The protein below binds the small molecule below.
Small molecule (SMILES): [H]/N=C(/N)NC(=O)c1nc(-c2cnc(OC)nc2)c(N2CCCCCC2)nc1N

Binding-site contacts:
Ligand atom C2 contacts residue TRP218 of chain 1.A at 4.0 Å (hydrophobic).
Ligand atom C14 contacts residue ARG220 of chain 1.A at 4.0 Å.
Ligand atom C5 contacts residue GLN195 of chain 1.A at 4.0 Å.
Ligand atom N1 contacts residue CYS222 of chain 1.A at 3.7 Å.
Ligand atom N2 contacts residue GLY229 of chain 1.A at 3.5 Å.
Ligand atom C1 contacts residue GLY219 of chain 1.A at 3.9 Å.
Ligand atom C2 contacts residue GLY219 of chain 1.A at 4.0 Å.
Ligand atom N8 contacts residue ARG220 of chain 1.A at 3.4 Å (salt-bridge).
Ligand atom N3 contacts residue SER193 of chain 1.A at 3.7 Å.
Ligand atom N2 contacts residue ASP192 of chain 1.A at 3.4 Å (salt-bridge).
Ligand atom N1 contacts residue SER193 of chain 1.A at 3.6 Å (h-bond).
Ligand atom O1 contacts residue SER193 of chain 1.A at 3.9 Å.
Ligand atom C11 contacts residue GLN195 of chain 1.A at 3.5 Å.
Ligand atom C2 contacts residue CYS194 of chain 1.A at 3.9 Å (hydrophobic).
Ligand atom N4 contacts residue SER217 of chain 1.A at 3.5 Å (h-bond).
Ligand atom N6 contacts residue GLN195 of chain 1.A at 3.9 Å.
Ligand atom N7 contacts residue GLY219 of chain 1.A at 4.0 Å.
Ligand atom N2 contacts residue TRP218 of chain 1.A at 4.0 Å.
Ligand atom N4 contacts residue TRP218 of chain 1.A at 4.0 Å.
Ligand atom N1 contacts residue ASP192 of chain 1.A at 2.9 Å (salt-bridge).
Ligand atom N2 contacts residue SER193 of chain 1.A at 2.7 Å (h-bond).
Ligand atom C16 contacts residue GLN195 of chain 1.A at 3.8 Å.
Ligand atom N7 contacts residue GLN195 of chain 1.A at 3.9 Å.
Ligand atom C17 contacts residue ARG220 of chain 1.A at 3.9 Å.
Ligand atom N1 contacts residue GLY219 of chain 1.A at 3.8 Å.
Ligand atom C3 contacts residue CYS194 of chain 1.A at 4.0 Å (hydrophobic).
Ligand atom N4 contacts residue SER198 of chain 1.A at 2.7 Å (h-bond).
Ligand atom C3 contacts residue GLN195 of chain 1.A at 4.0 Å.
Ligand atom C14 contacts residue GLY219 of chain 1.A at 3.8 Å.
Ligand atom O1 contacts residue CYS194 of chain 1.A at 3.9 Å.
Ligand atom N8 contacts residue GLY221 of chain 1.A at 3.3 Å (h-bond).
Ligand atom N5 contacts residue SER198 of chain 1.A at 3.9 Å.
Ligand atom C1 contacts residue ASP192 of chain 1.A at 3.6 Å.
Ligand atom N1 contacts residue GLY221 of chain 1.A at 3.3 Å (h-bond).
Ligand atom C1 contacts residue SER193 of chain 1.A at 3.3 Å.
Ligand atom O1 contacts residue VAL216 of chain 1.A at 3.7 Å.
Ligand atom C4 contacts residue SER198 of chain 1.A at 3.6 Å.
Ligand atom C10 contacts residue GLN195 of chain 1.A at 3.1 Å.
Ligand atom C14 contacts residue GLY221 of chain 1.A at 3.4 Å.
Ligand atom N3 contacts residue GLY219 of chain 1.A at 3.7 Å.

Sequence of chain 1.A:
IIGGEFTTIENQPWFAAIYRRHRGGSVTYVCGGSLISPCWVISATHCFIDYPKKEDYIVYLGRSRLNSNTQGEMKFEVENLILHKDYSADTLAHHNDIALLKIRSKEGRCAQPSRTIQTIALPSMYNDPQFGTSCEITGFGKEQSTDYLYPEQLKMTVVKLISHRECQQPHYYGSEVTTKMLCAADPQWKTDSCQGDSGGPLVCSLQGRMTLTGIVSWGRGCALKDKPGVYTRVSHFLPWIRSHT